This protein binds this small molecule.
Small molecule (SMILES): Nc1c2c(nc3cc(Cl)ccc13)C[C@H]1C=C(CCO)C[C@@H]2C1

Binding-site contacts:
Ligand atom C7 contacts residue HIS447 of chain 6.A at 3.7 Å.
Ligand atom C2 contacts residue TYR449 of chain 6.A at 3.8 Å (hydrophobic).
Ligand atom CL1 contacts residue TYR337 of chain 6.A at 3.3 Å.
Ligand atom N1 contacts residue TYR337 of chain 6.A at 3.9 Å.
Ligand atom C5 contacts residue HIS447 of chain 6.A at 3.8 Å.
Ligand atom O1 contacts residue GLY122 of chain 6.A at 3.0 Å (h-bond).
Ligand atom C4 contacts residue TRP86 of chain 6.A at 3.8 Å (hydrophobic).
Ligand atom C10 contacts residue HIS447 of chain 6.A at 3.5 Å.
Ligand atom C7 contacts residue GLY121 of chain 6.A at 3.9 Å.
Ligand atom C4 contacts residue HIS447 of chain 6.A at 3.8 Å.
Ligand atom O1 contacts residue SER203 of chain 6.A at 2.3 Å (h-bond).
Ligand atom C3 contacts residue TRP86 of chain 6.A at 3.7 Å (hydrophobic).
Ligand atom C1 contacts residue TYR337 of chain 6.A at 3.5 Å (hydrophobic).
Ligand atom C16 contacts residue TRP86 of chain 6.A at 3.9 Å (hydrophobic).
Ligand atom C15 contacts residue TYR337 of chain 6.A at 3.6 Å (hydrophobic).
Ligand atom C15 contacts residue TRP86 of chain 6.A at 3.5 Å (hydrophobic).
Ligand atom C9 contacts residue GLY121 of chain 6.A at 3.6 Å.
Ligand atom C12 contacts residue TRP86 of chain 6.A at 3.6 Å (hydrophobic).
Ligand atom C6 contacts residue GLU202 of chain 6.A at 3.9 Å.
Ligand atom C17 contacts residue TRP439 of chain 6.A at 3.3 Å (hydrophobic).
Ligand atom N1 contacts residue TRP86 of chain 6.A at 3.6 Å.
Ligand atom N2 contacts residue TRP86 of chain 6.A at 3.7 Å.
Ligand atom C14 contacts residue TYR337 of chain 6.A at 3.8 Å (hydrophobic).
Ligand atom C18 contacts residue TYR337 of chain 6.A at 3.5 Å (hydrophobic).
Ligand atom C2 contacts residue TYR337 of chain 6.A at 3.5 Å (hydrophobic).
Ligand atom C2 contacts residue HIS447 of chain 6.A at 3.4 Å.
Ligand atom C8 contacts residue GLY121 of chain 6.A at 3.6 Å.
Ligand atom C16 contacts residue TYR337 of chain 6.A at 3.6 Å (hydrophobic).
Ligand atom C13 contacts residue TRP86 of chain 6.A at 3.6 Å (hydrophobic).
Ligand atom C17 contacts residue TYR337 of chain 6.A at 3.5 Å (hydrophobic).
Ligand atom O1 contacts residue GLY121 of chain 6.A at 3.6 Å (h-bond).
Ligand atom C10 contacts residue SER203 of chain 6.A at 3.1 Å.
Ligand atom C10 contacts residue PHE338 of chain 6.A at 3.9 Å (hydrophobic).
Ligand atom C14 contacts residue TRP86 of chain 6.A at 3.6 Å (hydrophobic).
Ligand atom C3 contacts residue TYR337 of chain 6.A at 3.6 Å (hydrophobic).
Ligand atom CL1 contacts residue TRP439 of chain 6.A at 3.4 Å.
Ligand atom N1 contacts residue HIS447 of chain 6.A at 2.8 Å (h-bond).
Ligand atom C5 contacts residue TRP86 of chain 6.A at 3.8 Å (hydrophobic).
Ligand atom C7 contacts residue SER203 of chain 6.A at 3.4 Å.
Ligand atom C3 contacts residue HIS447 of chain 6.A at 3.6 Å.

Sequence of chain 6.A:
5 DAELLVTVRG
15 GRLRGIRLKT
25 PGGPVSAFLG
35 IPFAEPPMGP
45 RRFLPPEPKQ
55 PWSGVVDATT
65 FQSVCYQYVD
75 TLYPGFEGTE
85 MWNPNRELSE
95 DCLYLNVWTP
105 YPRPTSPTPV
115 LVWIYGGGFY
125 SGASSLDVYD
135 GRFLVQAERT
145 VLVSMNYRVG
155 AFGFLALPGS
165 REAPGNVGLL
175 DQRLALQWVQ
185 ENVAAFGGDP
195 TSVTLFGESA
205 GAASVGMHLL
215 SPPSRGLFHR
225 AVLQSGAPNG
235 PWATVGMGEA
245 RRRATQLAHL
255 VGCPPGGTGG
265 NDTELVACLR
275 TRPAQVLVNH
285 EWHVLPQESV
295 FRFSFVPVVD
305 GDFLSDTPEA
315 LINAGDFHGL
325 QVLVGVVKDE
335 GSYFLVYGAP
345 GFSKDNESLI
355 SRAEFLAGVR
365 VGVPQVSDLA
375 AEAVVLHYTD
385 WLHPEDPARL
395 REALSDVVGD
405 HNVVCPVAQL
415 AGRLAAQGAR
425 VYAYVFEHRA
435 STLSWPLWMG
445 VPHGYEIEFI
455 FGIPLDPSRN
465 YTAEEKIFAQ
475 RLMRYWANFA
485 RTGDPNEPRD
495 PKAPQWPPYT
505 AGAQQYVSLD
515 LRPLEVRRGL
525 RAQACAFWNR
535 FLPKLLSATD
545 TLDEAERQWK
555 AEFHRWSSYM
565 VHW